Binding-site contacts:
Ligand atom C16 contacts residue GLU202 of chain 1.B at 3.5 Å.
Ligand atom C06 contacts residue TYR341 of chain 1.B at 4.0 Å (hydrophobic).
Ligand atom N09 contacts residue TYR337 of chain 1.B at 3.8 Å.
Ligand atom C02 contacts residue TYR124 of chain 1.B at 3.8 Å (hydrophobic).
Ligand atom C02 contacts residue TRP286 of chain 1.B at 3.9 Å (hydrophobic).
Ligand atom C15 contacts residue HIS447 of chain 1.B at 4.1 Å.
Ligand atom C16 contacts residue GLY121 of chain 1.B at 4.0 Å.
Ligand atom O04 contacts residue PHE338 of chain 1.B at 4.0 Å.
Ligand atom C08 contacts residue TYR341 of chain 1.B at 4.0 Å (hydrophobic).
Ligand atom C28 contacts residue HIS287 of chain 1.B at 4.1 Å.
Ligand atom C20 contacts residue TRP286 of chain 1.B at 4.2 Å (hydrophobic).
Ligand atom C23 contacts residue TYR72 of chain 1.B at 3.3 Å (hydrophobic).
Ligand atom C24 contacts residue TYR72 of chain 1.B at 4.1 Å (hydrophobic).
Ligand atom C03 contacts residue TYR124 of chain 1.B at 3.9 Å (hydrophobic).
Ligand atom C17 contacts residue TYR341 of chain 1.B at 3.9 Å (hydrophobic).
Ligand atom C15 contacts residue GLU202 of chain 1.B at 4.0 Å.
Ligand atom C23 contacts residue TRP286 of chain 1.B at 4.0 Å (hydrophobic).
Ligand atom O01 contacts residue TRP286 of chain 1.B at 3.9 Å.
Ligand atom C24 contacts residue TRP286 of chain 1.B at 3.8 Å (hydrophobic).
Ligand atom C18 contacts residue PHE338 of chain 1.B at 3.4 Å (hydrophobic).
Ligand atom C06 contacts residue TYR124 of chain 1.B at 3.2 Å (hydrophobic).
Ligand atom C25 contacts residue TYR72 of chain 1.B at 4.1 Å (hydrophobic).
Ligand atom C14 contacts residue TRP86 of chain 1.B at 4.1 Å (hydrophobic).
Ligand atom C17 contacts residue TYR337 of chain 1.B at 3.8 Å (hydrophobic).
Ligand atom C02 contacts residue TYR341 of chain 1.B at 4.2 Å (hydrophobic).
Ligand atom C16 contacts residue GLY120 of chain 1.B at 3.9 Å.
Ligand atom C07 contacts residue TYR124 of chain 1.B at 3.9 Å (hydrophobic).
Ligand atom C07 contacts residue TYR341 of chain 1.B at 4.0 Å (hydrophobic).
Ligand atom N05 contacts residue TYR341 of chain 1.B at 4.1 Å.
Ligand atom C26 contacts residue TRP286 of chain 1.B at 3.6 Å (hydrophobic).
Ligand atom C13 contacts residue TYR337 of chain 1.B at 3.8 Å (hydrophobic).
Ligand atom C06 contacts residue ASP74 of chain 1.B at 4.2 Å.
Ligand atom C27 contacts residue HIS287 of chain 1.B at 3.7 Å.
Ligand atom C17 contacts residue PHE338 of chain 1.B at 4.1 Å (hydrophobic).
Ligand atom C13 contacts residue TRP86 of chain 1.B at 3.8 Å (hydrophobic).
Ligand atom N05 contacts residue TYR124 of chain 1.B at 3.7 Å.
Ligand atom C08 contacts residue TYR337 of chain 1.B at 3.6 Å (hydrophobic).
Ligand atom C14 contacts residue TYR337 of chain 1.B at 3.5 Å (hydrophobic).
Ligand atom C22 contacts residue TYR72 of chain 1.B at 4.1 Å (hydrophobic).
Ligand atom C19 contacts residue TRP286 of chain 1.B at 4.0 Å (hydrophobic).

Sequence of chain 1.B:
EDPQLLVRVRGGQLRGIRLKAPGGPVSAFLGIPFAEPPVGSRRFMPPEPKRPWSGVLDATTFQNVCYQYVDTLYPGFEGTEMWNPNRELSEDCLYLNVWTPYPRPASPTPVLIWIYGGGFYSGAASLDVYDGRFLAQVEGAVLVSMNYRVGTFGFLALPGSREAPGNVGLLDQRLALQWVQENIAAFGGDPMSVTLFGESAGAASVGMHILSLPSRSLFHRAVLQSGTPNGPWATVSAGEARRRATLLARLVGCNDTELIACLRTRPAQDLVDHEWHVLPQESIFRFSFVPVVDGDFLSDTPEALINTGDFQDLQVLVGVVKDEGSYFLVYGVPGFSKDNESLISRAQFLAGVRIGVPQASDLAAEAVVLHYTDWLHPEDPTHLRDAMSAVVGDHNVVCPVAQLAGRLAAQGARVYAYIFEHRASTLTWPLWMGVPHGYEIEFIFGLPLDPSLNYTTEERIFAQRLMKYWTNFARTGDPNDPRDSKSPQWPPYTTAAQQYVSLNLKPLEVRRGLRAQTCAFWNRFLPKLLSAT

A protein and the small-molecule ligand that binds it are described below.
Small molecule (SMILES): CCN1CCN(C2CCN(C(=O)COc3ccc(-c4ccccc4)cc3)CC2)CC1